Sequence of chain 1.C:
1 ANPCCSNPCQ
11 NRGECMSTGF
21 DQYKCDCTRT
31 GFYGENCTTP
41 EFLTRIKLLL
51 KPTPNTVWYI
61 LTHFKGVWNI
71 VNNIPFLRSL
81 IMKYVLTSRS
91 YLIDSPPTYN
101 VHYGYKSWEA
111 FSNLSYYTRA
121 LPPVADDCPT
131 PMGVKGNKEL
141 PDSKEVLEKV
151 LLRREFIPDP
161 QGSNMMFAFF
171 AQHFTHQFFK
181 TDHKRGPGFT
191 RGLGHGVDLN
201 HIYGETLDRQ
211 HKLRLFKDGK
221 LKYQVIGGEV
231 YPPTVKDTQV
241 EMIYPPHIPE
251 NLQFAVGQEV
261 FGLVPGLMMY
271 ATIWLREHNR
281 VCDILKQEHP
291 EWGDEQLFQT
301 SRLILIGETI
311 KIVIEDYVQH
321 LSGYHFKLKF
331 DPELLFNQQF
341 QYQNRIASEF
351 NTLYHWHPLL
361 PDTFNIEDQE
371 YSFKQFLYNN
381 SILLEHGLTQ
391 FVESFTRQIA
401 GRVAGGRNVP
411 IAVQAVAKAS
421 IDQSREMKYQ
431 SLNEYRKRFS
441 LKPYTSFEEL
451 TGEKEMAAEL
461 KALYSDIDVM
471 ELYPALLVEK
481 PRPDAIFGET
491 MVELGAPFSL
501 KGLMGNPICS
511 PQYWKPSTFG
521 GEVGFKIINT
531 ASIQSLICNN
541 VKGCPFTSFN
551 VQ

Binding-site contacts:
Ligand atom C6 contacts residue PHE189 of chain 1.D at 3.8 Å (hydrophobic).
Ligand atom C3 contacts residue ASN113 of chain 1.D at 3.8 Å.
Ligand atom C6 contacts residue ASP208 of chain 1.C at 3.4 Å.
Ligand atom C3 contacts residue ARG185 of chain 1.D at 3.9 Å.
Ligand atom O5 contacts residue GLU109 of chain 1.D at 3.6 Å (salt-bridge).
Ligand atom C5 contacts residue TYR116 of chain 1.D at 4.2 Å (hydrophobic).
Ligand atom O6 contacts residue LEU207 of chain 1.C at 4.2 Å.
Ligand atom O5 contacts residue PHE189 of chain 1.D at 4.4 Å.
Ligand atom O7 contacts residue ARG185 of chain 1.D at 2.9 Å (salt-bridge).
Ligand atom C1 contacts residue ASN113 of chain 1.D at 1.4 Å.
Ligand atom C4 contacts residue ARG185 of chain 1.D at 4.0 Å.
Ligand atom C2 contacts residue ARG185 of chain 1.D at 4.4 Å.
Ligand atom O5 contacts residue TYR116 of chain 1.D at 3.5 Å.
Ligand atom O3 contacts residue ARG185 of chain 1.D at 4.4 Å.
Ligand atom C7 contacts residue ARG185 of chain 1.D at 3.9 Å.
Ligand atom O5 contacts residue ASN113 of chain 1.D at 2.3 Å (h-bond).
Ligand atom C4 contacts residue ASN113 of chain 1.D at 4.2 Å.
Ligand atom O7 contacts residue GLU109 of chain 1.D at 4.4 Å.
Ligand atom C8 contacts residue PHE189 of chain 1.D at 3.9 Å (hydrophobic).
Ligand atom O7 contacts residue ASN113 of chain 1.D at 3.5 Å (h-bond).
Ligand atom C5 contacts residue ARG185 of chain 1.D at 4.4 Å.
Ligand atom C7 contacts residue ASN113 of chain 1.D at 3.4 Å.
Ligand atom C2 contacts residue GLU109 of chain 1.D at 4.3 Å.
Ligand atom C1 contacts residue GLU109 of chain 1.D at 3.7 Å.
Ligand atom C1 contacts residue TYR116 of chain 1.D at 4.0 Å (hydrophobic).
Ligand atom N2 contacts residue ASN113 of chain 1.D at 3.0 Å (h-bond).
Ligand atom C5 contacts residue ASN113 of chain 1.D at 3.6 Å.
Ligand atom O7 contacts residue LEU207 of chain 1.C at 4.0 Å.
Ligand atom C2 contacts residue ASN113 of chain 1.D at 2.5 Å.
Ligand atom C1 contacts residue ARG185 of chain 1.D at 4.3 Å.
Ligand atom O6 contacts residue ASP208 of chain 1.C at 2.6 Å (salt-bridge).
Ligand atom C5 contacts residue PHE189 of chain 1.D at 3.9 Å (hydrophobic).
Ligand atom O4 contacts residue ARG185 of chain 1.D at 3.2 Å (salt-bridge).
Ligand atom C6 contacts residue TYR116 of chain 1.D at 3.4 Å (hydrophobic).
Ligand atom C8 contacts residue ARG185 of chain 1.D at 4.0 Å.
Ligand atom C1 contacts residue SER115 of chain 1.D at 4.4 Å.
Ligand atom O6 contacts residue TYR116 of chain 1.D at 3.7 Å.

This protein binds this small molecule.
Small molecule (SMILES): CC(=O)N[C@H]1[C@H](O[C@H]2[C@H](O)[C@@H](NC(C)=O)CO[C@@H]2CO)O[C@H](CO)[C@@H](O)[C@@H]1O

Sequence of chain 1.D:
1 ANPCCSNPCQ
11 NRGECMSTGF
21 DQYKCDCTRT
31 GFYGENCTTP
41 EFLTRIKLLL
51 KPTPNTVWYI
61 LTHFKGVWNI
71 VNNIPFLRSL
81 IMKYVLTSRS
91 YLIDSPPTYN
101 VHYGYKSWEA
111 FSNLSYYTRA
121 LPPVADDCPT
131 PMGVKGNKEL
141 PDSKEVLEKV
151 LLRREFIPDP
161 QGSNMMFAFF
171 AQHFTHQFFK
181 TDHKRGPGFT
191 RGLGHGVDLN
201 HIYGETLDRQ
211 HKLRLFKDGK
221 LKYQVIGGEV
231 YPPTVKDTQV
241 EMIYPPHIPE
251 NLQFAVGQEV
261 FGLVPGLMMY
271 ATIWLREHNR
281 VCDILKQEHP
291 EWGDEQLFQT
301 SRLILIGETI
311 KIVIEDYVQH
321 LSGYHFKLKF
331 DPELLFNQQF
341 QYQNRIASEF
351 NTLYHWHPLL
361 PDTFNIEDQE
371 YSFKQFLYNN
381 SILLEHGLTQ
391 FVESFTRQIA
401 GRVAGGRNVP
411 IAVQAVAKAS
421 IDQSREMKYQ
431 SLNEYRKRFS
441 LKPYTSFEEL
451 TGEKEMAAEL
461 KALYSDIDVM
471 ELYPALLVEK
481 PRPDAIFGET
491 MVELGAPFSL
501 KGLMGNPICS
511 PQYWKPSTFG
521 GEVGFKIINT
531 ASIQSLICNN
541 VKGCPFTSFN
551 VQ